Sequence of chain 1.D:
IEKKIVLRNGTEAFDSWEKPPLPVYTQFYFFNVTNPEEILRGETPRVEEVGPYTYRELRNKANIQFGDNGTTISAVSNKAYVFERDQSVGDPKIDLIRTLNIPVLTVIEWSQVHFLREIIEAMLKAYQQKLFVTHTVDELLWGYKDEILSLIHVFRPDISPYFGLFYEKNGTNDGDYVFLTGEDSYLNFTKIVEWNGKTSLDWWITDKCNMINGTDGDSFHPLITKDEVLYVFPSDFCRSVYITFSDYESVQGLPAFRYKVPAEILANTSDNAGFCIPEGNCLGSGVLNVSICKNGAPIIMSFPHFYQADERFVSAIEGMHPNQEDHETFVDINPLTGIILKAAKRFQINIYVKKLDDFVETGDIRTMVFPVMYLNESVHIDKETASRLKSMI

The protein below binds the small molecule below.
Small molecule (SMILES): CC(=O)N[C@H]1[C@H](O[C@H]2[C@H](O)[C@@H](NC(C)=O)CO[C@@H]2CO)O[C@H](CO)[C@@H](O[C@@H]2O[C@H](CO)[C@@H](O)[C@H](O[C@H]3O[C@H](CO)[C@@H](O)[C@H](O)[C@@H]3O[C@@H]3O[C@H](CO)[C@@H](O)[C@H](O)[C@H]3NC(C)=O)[C@@H]2O)[C@@H]1O

Binding-site contacts:
Ligand atom O4 contacts residue TYR29 of chain 1.D at 3.9 Å.
Ligand atom C3 contacts residue ASN376 of chain 1.D at 3.7 Å.
Ligand atom O5 contacts residue ASP326 of chain 1.D at 4.3 Å.
Ligand atom C4 contacts residue ASP326 of chain 1.D at 4.2 Å.
Ligand atom N2 contacts residue GLN27 of chain 1.D at 3.7 Å.
Ligand atom C8 contacts residue GLN27 of chain 1.D at 3.4 Å.
Ligand atom C4 contacts residue TYR29 of chain 1.D at 4.2 Å (hydrophobic).
Ligand atom O6 contacts residue ARG346 of chain 1.D at 3.8 Å.
Ligand atom O6 contacts residue ASP326 of chain 1.D at 3.2 Å (salt-bridge).
Ligand atom C7 contacts residue ASN376 of chain 1.D at 3.8 Å.
Ligand atom O4 contacts residue ASP326 of chain 1.D at 4.2 Å.
Ligand atom O7 contacts residue TYR29 of chain 1.D at 3.3 Å (h-bond).
Ligand atom C1 contacts residue ASP326 of chain 1.D at 4.0 Å.
Ligand atom C5 contacts residue TYR29 of chain 1.D at 3.9 Å (hydrophobic).
Ligand atom C3 contacts residue ASP326 of chain 1.D at 3.5 Å.
Ligand atom C6 contacts residue ARG346 of chain 1.D at 4.2 Å.
Ligand atom N2 contacts residue ASN376 of chain 1.D at 2.7 Å (h-bond).
Ligand atom C7 contacts residue GLN27 of chain 1.D at 3.0 Å.
Ligand atom O6 contacts residue HIS327 of chain 1.D at 4.0 Å.
Ligand atom C6 contacts residue ASP326 of chain 1.D at 3.3 Å.
Ligand atom O5 contacts residue ARG346 of chain 1.D at 3.5 Å (salt-bridge).
Ligand atom C8 contacts residue SER378 of chain 1.D at 3.7 Å.
Ligand atom O6 contacts residue GLU325 of chain 1.D at 3.5 Å (salt-bridge).
Ligand atom C1 contacts residue ASN376 of chain 1.D at 1.4 Å.
Ligand atom C7 contacts residue TYR29 of chain 1.D at 3.9 Å (hydrophobic).
Ligand atom O6 contacts residue TYR374 of chain 1.D at 3.3 Å (h-bond).
Ligand atom C5 contacts residue ASN376 of chain 1.D at 3.8 Å.
Ligand atom C3 contacts residue TYR29 of chain 1.D at 4.1 Å (hydrophobic).
Ligand atom O7 contacts residue GLN27 of chain 1.D at 2.8 Å (h-bond).
Ligand atom O5 contacts residue ASN376 of chain 1.D at 2.4 Å (h-bond).
Ligand atom C5 contacts residue ASP326 of chain 1.D at 4.0 Å.
Ligand atom C8 contacts residue TYR374 of chain 1.D at 3.8 Å (hydrophobic).
Ligand atom C1 contacts residue GLN27 of chain 1.D at 4.2 Å.
Ligand atom C2 contacts residue ARG346 of chain 1.D at 4.0 Å.
Ligand atom C2 contacts residue ASN376 of chain 1.D at 2.4 Å.
Ligand atom C2 contacts residue ASP326 of chain 1.D at 3.9 Å.
Ligand atom C8 contacts residue TYR29 of chain 1.D at 3.6 Å (hydrophobic).
Ligand atom C8 contacts residue GLU49 of chain 1.D at 3.6 Å.
Ligand atom C1 contacts residue ARG346 of chain 1.D at 3.7 Å.
Ligand atom N2 contacts residue ASP326 of chain 1.D at 3.7 Å.